Sequence of chain 23.P:
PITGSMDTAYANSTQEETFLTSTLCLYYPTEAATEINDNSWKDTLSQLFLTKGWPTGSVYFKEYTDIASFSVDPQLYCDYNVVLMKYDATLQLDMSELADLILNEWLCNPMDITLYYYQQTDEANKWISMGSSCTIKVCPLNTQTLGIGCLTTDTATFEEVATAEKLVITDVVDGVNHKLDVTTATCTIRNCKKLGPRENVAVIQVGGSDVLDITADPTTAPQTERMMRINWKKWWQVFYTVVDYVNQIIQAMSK

Binding-site contacts:
Ligand atom C7 contacts residue ALA18 of chain 23.P at 4.4 Å (hydrophobic).
Ligand atom O7 contacts residue ALA18 of chain 23.P at 4.3 Å.
Ligand atom O5 contacts residue ASN19 of chain 23.P at 2.9 Å (h-bond).
Ligand atom C7 contacts residue TYR17 of chain 23.P at 4.3 Å (hydrophobic).
Ligand atom C2 contacts residue ASN19 of chain 23.P at 3.6 Å.
Ligand atom C1 contacts residue ASN19 of chain 23.P at 2.3 Å.
Ligand atom C8 contacts residue TYR17 of chain 23.P at 3.4 Å (hydrophobic).
Ligand atom C5 contacts residue ASN19 of chain 23.P at 3.6 Å.
Ligand atom C8 contacts residue ALA18 of chain 23.P at 4.0 Å (hydrophobic).
Ligand atom C3 contacts residue ASN19 of chain 23.P at 4.4 Å.
Ligand atom N2 contacts residue ASN19 of chain 23.P at 4.0 Å.

A small-molecule ligand and the protein it binds are described below.
Small molecule (SMILES): CC(=O)N[C@H]1[C@H](O[C@H]2[C@H](O)[C@@H](NC(C)=O)CO[C@@H]2CO)O[C@H](CO)[C@@H](O)[C@@H]1O